Binding-site contacts:
Ligand atom O3 contacts residue LYS156 of chain 58.D at 3.0 Å.
Ligand atom C5 contacts residue LEU62 of chain 58.D at 3.8 Å (hydrophobic).
Ligand atom O3 contacts residue ALA158 of chain 58.D at 3.0 Å (h-bond).
Ligand atom O6A contacts residue HIS155 of chain 58.D at 3.8 Å.
Ligand atom O6B contacts residue ARG157 of chain 58.D at 3.3 Å (salt-bridge).
Ligand atom OAF contacts residue ARG157 of chain 58.D at 2.8 Å (salt-bridge).
Ligand atom C2 contacts residue ALA158 of chain 58.D at 3.7 Å (hydrophobic).
Ligand atom OBI contacts residue LYS156 of chain 58.D at 4.0 Å.
Ligand atom OAH contacts residue ASP3 of chain 58.D at 4.0 Å.
Ligand atom O4 contacts residue LYS156 of chain 58.D at 3.5 Å.
Ligand atom OAH contacts residue LEU2 of chain 58.D at 2.8 Å (h-bond).
Ligand atom SAG contacts residue THR4 of chain 58.D at 3.9 Å.
Ligand atom O6A contacts residue HIS94 of chain 58.D at 3.2 Å (h-bond).
Ligand atom O5B contacts residue LYS156 of chain 58.D at 3.3 Å.
Ligand atom O6B contacts residue LYS156 of chain 58.D at 3.3 Å.
Ligand atom SAG contacts residue ARG157 of chain 58.D at 3.6 Å (salt-bridge).
Ligand atom O4 contacts residue SER93 of chain 58.D at 3.0 Å (h-bond).
Ligand atom O6B contacts residue LEU62 of chain 58.D at 4.0 Å.
Ligand atom O6B contacts residue HIS94 of chain 58.D at 4.0 Å.
Ligand atom C3 contacts residue ARG157 of chain 58.D at 3.7 Å.
Ligand atom C6 contacts residue HIS155 of chain 58.D at 3.4 Å.
Ligand atom O4 contacts residue HIS155 of chain 58.D at 3.5 Å (h-bond).
Ligand atom C6 contacts residue LEU62 of chain 58.D at 3.5 Å (hydrophobic).
Ligand atom O5 contacts residue HIS155 of chain 58.D at 3.6 Å.
Ligand atom C3 contacts residue LYS156 of chain 58.D at 4.0 Å.
Ligand atom O6A contacts residue SER93 of chain 58.D at 3.2 Å.
Ligand atom OAH contacts residue ARG157 of chain 58.D at 3.1 Å (salt-bridge).
Ligand atom O3 contacts residue ARG157 of chain 58.D at 3.3 Å (salt-bridge).
Ligand atom O6A contacts residue LEU62 of chain 58.D at 3.4 Å.
Ligand atom O6B contacts residue HIS155 of chain 58.D at 3.3 Å (h-bond).
Ligand atom O5 contacts residue LYS156 of chain 58.D at 3.4 Å.
Ligand atom OAF contacts residue ALA158 of chain 58.D at 3.3 Å.
Ligand atom OAH contacts residue THR4 of chain 58.D at 3.7 Å.
Ligand atom C3 contacts residue ALA158 of chain 58.D at 4.0 Å (hydrophobic).
Ligand atom C5 contacts residue HIS155 of chain 58.D at 4.0 Å.
Ligand atom C4 contacts residue LYS156 of chain 58.D at 4.0 Å.
Ligand atom C6 contacts residue SER93 of chain 58.D at 4.0 Å.
Ligand atom OAF contacts residue THR4 of chain 58.D at 2.9 Å (h-bond).
Ligand atom O5 contacts residue ARG157 of chain 58.D at 3.8 Å.
Ligand atom C6 contacts residue HIS94 of chain 58.D at 3.9 Å.

Sequence of chain 58.D:
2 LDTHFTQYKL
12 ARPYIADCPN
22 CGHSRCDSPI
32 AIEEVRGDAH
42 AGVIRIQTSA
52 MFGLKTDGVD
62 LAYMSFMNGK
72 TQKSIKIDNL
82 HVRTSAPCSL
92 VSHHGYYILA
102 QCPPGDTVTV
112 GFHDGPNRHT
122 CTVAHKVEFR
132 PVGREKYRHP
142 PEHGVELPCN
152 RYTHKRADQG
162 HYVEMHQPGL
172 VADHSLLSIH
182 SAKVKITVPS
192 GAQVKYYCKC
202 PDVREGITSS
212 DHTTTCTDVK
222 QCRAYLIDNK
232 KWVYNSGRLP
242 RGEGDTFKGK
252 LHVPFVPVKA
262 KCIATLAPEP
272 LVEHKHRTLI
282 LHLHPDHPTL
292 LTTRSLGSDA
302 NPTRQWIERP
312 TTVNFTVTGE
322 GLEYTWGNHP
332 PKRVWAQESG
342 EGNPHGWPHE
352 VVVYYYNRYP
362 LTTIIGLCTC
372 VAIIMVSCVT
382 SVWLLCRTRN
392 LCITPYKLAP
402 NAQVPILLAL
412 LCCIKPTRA

The small molecule below binds the protein below.
Small molecule (SMILES): O=C(O)[C@@H]1O[C@H](O[C@H]2[C@@H](OS(=O)(=O)O)O[C@@H](O)[C@H](NS(=O)(=O)O)[C@H]2O)[C@@H](OS(=O)(=O)O)[C@H](O)[C@@H]1O